This protein binds this small molecule.
Small molecule (SMILES): CC(=O)N[C@H]1[C@H](O[C@H]2[C@H](O)[C@@H](NC(C)=O)CO[C@@H]2CO)O[C@H](CO)[C@@H](O)[C@@H]1O

Binding-site contacts:
Ligand atom O7 contacts residue ASN255 of chain 1.A at 3.4 Å (h-bond).
Ligand atom C3 contacts residue ASN255 of chain 1.A at 3.9 Å.
Ligand atom O7 contacts residue TRP161 of chain 1.A at 3.5 Å.
Ligand atom O5 contacts residue TRP161 of chain 1.A at 4.0 Å.
Ligand atom C2 contacts residue ASN255 of chain 1.A at 2.5 Å.
Ligand atom C1 contacts residue ASN255 of chain 1.A at 1.5 Å.
Ligand atom C5 contacts residue ASN255 of chain 1.A at 3.7 Å.
Ligand atom C4 contacts residue ASN255 of chain 1.A at 4.3 Å.
Ligand atom C7 contacts residue ASN255 of chain 1.A at 3.6 Å.
Ligand atom O4 contacts residue TRP161 of chain 1.A at 4.5 Å.
Ligand atom C6 contacts residue TRP161 of chain 1.A at 3.9 Å (hydrophobic).
Ligand atom C1 contacts residue TRP161 of chain 1.A at 3.9 Å (hydrophobic).
Ligand atom N2 contacts residue ASN255 of chain 1.A at 3.0 Å (h-bond).
Ligand atom C5 contacts residue TRP161 of chain 1.A at 3.7 Å (hydrophobic).
Ligand atom O5 contacts residue ASN255 of chain 1.A at 2.4 Å (h-bond).

Sequence of chain 1.A:
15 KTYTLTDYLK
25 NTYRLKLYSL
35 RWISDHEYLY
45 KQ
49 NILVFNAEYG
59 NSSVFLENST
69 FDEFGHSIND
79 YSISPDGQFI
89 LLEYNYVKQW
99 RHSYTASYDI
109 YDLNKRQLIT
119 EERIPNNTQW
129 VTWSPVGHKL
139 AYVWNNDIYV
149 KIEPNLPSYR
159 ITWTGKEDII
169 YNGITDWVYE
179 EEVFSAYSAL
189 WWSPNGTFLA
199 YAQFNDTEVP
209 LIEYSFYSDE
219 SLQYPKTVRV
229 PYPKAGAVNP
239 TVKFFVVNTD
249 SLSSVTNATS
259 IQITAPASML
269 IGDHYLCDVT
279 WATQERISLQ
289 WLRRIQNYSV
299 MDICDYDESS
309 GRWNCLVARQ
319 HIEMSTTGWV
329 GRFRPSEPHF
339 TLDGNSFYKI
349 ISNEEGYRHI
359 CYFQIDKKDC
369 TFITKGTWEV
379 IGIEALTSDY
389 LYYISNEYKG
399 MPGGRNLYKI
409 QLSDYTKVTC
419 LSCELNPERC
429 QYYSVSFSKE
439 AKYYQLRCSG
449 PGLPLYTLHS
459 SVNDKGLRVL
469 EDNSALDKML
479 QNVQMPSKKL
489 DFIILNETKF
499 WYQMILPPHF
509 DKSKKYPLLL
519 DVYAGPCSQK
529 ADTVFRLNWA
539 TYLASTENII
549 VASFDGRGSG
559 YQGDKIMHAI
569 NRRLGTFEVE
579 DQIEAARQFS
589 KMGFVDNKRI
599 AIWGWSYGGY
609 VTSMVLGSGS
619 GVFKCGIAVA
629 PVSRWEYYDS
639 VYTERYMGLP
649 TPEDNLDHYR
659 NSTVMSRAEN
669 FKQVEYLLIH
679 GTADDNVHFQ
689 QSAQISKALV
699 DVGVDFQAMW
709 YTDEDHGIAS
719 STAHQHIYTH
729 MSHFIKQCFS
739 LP